Binding-site contacts:
Ligand atom O6 contacts residue PHE203 of chain 1.A at 3.0 Å (h-bond).
Ligand atom O1 contacts residue SER179 of chain 1.A at 3.9 Å.
Ligand atom C5 contacts residue SER179 of chain 1.A at 4.2 Å.
Ligand atom C5 contacts residue ALA199 of chain 1.A at 3.2 Å (hydrophobic).
Ligand atom O5 contacts residue ASN200 of chain 1.A at 3.3 Å (h-bond).
Ligand atom C6 contacts residue ASN200 of chain 1.A at 4.3 Å.
Ligand atom O2 contacts residue SER179 of chain 1.A at 2.9 Å (h-bond).
Ligand atom C6 contacts residue TRP413 of chain 1.A at 3.9 Å (hydrophobic).
Ligand atom C2 contacts residue SER179 of chain 1.A at 3.8 Å.
Ligand atom O4 contacts residue ASP411 of chain 1.A at 3.2 Å (salt-bridge).
Ligand atom C6 contacts residue PHE203 of chain 1.A at 3.5 Å (hydrophobic).
Ligand atom C4 contacts residue TRP413 of chain 1.A at 3.9 Å (hydrophobic).
Ligand atom C3 contacts residue ASP411 of chain 1.A at 4.3 Å.
Ligand atom O4 contacts residue GLN202 of chain 1.A at 4.2 Å.
Ligand atom C6 contacts residue GLN202 of chain 1.A at 4.1 Å.
Ligand atom O6 contacts residue ALA199 of chain 1.A at 3.0 Å (h-bond).
Ligand atom C2 contacts residue ASN271 of chain 1.A at 4.0 Å.
Ligand atom O6 contacts residue VAL201 of chain 1.A at 3.7 Å.
Ligand atom O6 contacts residue GLN202 of chain 1.A at 3.4 Å (h-bond).
Ligand atom C3 contacts residue SER179 of chain 1.A at 3.6 Å.
Ligand atom O4 contacts residue TRP413 of chain 1.A at 3.5 Å.
Ligand atom O1 contacts residue ASN271 of chain 1.A at 3.4 Å (h-bond).
Ligand atom C4 contacts residue ASP411 of chain 1.A at 3.9 Å.
Ligand atom O5 contacts residue ALA199 of chain 1.A at 3.1 Å (h-bond).
Ligand atom C6 contacts residue ALA199 of chain 1.A at 3.7 Å (hydrophobic).
Ligand atom C1 contacts residue SER179 of chain 1.A at 4.5 Å.
Ligand atom O5 contacts residue ARG183 of chain 1.A at 3.6 Å.
Ligand atom O2 contacts residue ASP411 of chain 1.A at 3.1 Å (salt-bridge).
Ligand atom O6 contacts residue ASN200 of chain 1.A at 3.1 Å.
Ligand atom C2 contacts residue ASP411 of chain 1.A at 3.6 Å.
Ligand atom C1 contacts residue ASN271 of chain 1.A at 3.7 Å.
Ligand atom O5 contacts residue SER179 of chain 1.A at 3.4 Å (h-bond).
Ligand atom C4 contacts residue SER179 of chain 1.A at 3.9 Å.
Ligand atom O2 contacts residue ASN271 of chain 1.A at 3.2 Å (h-bond).

The small molecule below binds the protein below.
Small molecule (SMILES): OC[C@@H](O)[C@@H](O)[C@H](O)[C@H](O)CO

Sequence of chain 1.A:
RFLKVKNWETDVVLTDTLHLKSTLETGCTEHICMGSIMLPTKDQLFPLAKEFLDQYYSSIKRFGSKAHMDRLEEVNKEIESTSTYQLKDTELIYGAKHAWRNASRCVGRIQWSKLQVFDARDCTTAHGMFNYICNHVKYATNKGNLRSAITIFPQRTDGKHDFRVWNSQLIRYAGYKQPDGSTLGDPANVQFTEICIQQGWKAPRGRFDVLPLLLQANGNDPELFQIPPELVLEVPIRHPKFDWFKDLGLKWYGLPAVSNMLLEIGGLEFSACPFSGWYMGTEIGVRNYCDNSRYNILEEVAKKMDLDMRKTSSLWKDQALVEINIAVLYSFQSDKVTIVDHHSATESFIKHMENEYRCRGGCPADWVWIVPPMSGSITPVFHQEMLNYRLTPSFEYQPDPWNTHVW